The protein below binds the small molecule below.
Small molecule (SMILES): CC(=O)N[C@@H]1[C@@H](O)[C@H](O)[C@@H](CO)O[C@H]1O

Binding-site contacts:
Ligand atom C5 contacts residue PYE1 of chain 1.EB at 4.0 Å.
Ligand atom C2 contacts residue NAG1 of chain 1.VA at 2.7 Å.
Ligand atom O5 contacts residue NAG1 of chain 1.VA at 2.5 Å (h-bond).
Ligand atom C8 contacts residue NAG1 of chain 1.VA at 3.1 Å.
Ligand atom O6 contacts residue NAG1 of chain 1.VA at 4.4 Å.
Ligand atom O7 contacts residue ALA155 of chain 1.D at 3.6 Å (h-bond).
Ligand atom C8 contacts residue ARG22 of chain 1.D at 3.8 Å.
Ligand atom C3 contacts residue PYE1 of chain 1.FB at 4.3 Å.
Ligand atom C7 contacts residue HIS153 of chain 1.D at 4.2 Å.
Ligand atom C4 contacts residue PYE1 of chain 1.EB at 3.3 Å.
Ligand atom N2 contacts residue NAG1 of chain 1.VA at 3.6 Å (h-bond).
Ligand atom C7 contacts residue ARG22 of chain 1.D at 4.5 Å.
Ligand atom C5 contacts residue NAG1 of chain 1.VA at 3.7 Å.
Ligand atom C3 contacts residue NAG1 of chain 1.VA at 3.9 Å.
Ligand atom O3 contacts residue PYE1 of chain 1.EB at 3.4 Å.
Ligand atom O4 contacts residue PYE1 of chain 1.EB at 2.5 Å.
Ligand atom C1 contacts residue NAG1 of chain 1.VA at 2.5 Å.
Ligand atom C8 contacts residue GLN23 of chain 1.D at 3.1 Å.
Ligand atom C4 contacts residue NAG1 of chain 1.VA at 3.9 Å.
Ligand atom O7 contacts residue VAL154 of chain 1.D at 4.2 Å.
Ligand atom O7 contacts residue NAG1 of chain 1.VA at 3.0 Å (h-bond).
Ligand atom O3 contacts residue PYE1 of chain 1.FB at 4.2 Å.
Ligand atom O7 contacts residue HIS153 of chain 1.D at 3.8 Å.
Ligand atom C7 contacts residue NAG1 of chain 1.VA at 3.4 Å.
Ligand atom C6 contacts residue NAG1 of chain 1.VA at 4.3 Å.
Ligand atom C3 contacts residue PYE1 of chain 1.EB at 3.2 Å.

Sequence of chain 1.D:
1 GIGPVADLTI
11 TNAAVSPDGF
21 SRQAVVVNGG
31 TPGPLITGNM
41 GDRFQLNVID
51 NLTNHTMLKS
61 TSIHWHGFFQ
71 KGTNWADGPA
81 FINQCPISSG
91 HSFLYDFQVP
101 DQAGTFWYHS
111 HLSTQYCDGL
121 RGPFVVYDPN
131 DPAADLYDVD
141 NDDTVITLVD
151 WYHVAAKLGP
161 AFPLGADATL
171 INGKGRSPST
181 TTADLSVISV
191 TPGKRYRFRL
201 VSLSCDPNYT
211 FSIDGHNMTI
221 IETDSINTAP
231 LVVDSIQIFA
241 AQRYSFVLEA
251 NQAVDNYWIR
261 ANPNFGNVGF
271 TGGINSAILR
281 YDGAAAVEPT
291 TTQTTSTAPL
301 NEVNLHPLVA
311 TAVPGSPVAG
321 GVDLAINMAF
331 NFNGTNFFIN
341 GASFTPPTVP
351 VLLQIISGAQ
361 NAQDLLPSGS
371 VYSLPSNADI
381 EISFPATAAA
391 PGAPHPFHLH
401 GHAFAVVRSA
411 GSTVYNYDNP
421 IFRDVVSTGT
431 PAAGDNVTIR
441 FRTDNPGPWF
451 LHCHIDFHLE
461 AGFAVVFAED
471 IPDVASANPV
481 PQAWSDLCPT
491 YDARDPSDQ